The protein below binds the small molecule below.
Small molecule (SMILES): CC(=O)N[C@@H]1[C@@H](O)[C@H](O)[C@@H](CO)O[C@H]1O

Sequence of chain 1.B:
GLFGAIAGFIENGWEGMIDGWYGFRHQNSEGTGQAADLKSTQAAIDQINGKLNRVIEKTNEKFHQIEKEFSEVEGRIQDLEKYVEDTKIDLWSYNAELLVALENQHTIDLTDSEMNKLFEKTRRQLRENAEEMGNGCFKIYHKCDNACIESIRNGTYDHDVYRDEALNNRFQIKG

Binding-site contacts:
Ligand atom C4 contacts residue ASN154 of chain 1.B at 4.2 Å.
Ligand atom O5 contacts residue ASN154 of chain 1.B at 2.3 Å (h-bond).
Ligand atom C1 contacts residue ASN154 of chain 1.B at 1.6 Å.
Ligand atom C5 contacts residue ASN154 of chain 1.B at 3.7 Å.
Ligand atom C2 contacts residue ASN154 of chain 1.B at 2.5 Å.
Ligand atom C7 contacts residue ASN154 of chain 1.B at 4.0 Å.
Ligand atom N2 contacts residue GLU150 of chain 1.B at 3.1 Å (salt-bridge).
Ligand atom C7 contacts residue GLU150 of chain 1.B at 4.0 Å.
Ligand atom C2 contacts residue GLU150 of chain 1.B at 4.0 Å.
Ligand atom C3 contacts residue ASN154 of chain 1.B at 3.7 Å.
Ligand atom C8 contacts residue GLU150 of chain 1.B at 4.0 Å.
Ligand atom O5 contacts residue GLU150 of chain 1.B at 4.4 Å.
Ligand atom N2 contacts residue ASN154 of chain 1.B at 2.8 Å (h-bond).
Ligand atom C1 contacts residue GLU150 of chain 1.B at 4.2 Å.